Binding-site contacts:
Ligand atom CB contacts residue ASN231 of chain 1.A at 3.5 Å.
Ligand atom CG1 contacts residue LEU227 of chain 1.A at 3.5 Å (hydrophobic).
Ligand atom O1P contacts residue LYS54 of chain 1.A at 3.2 Å (salt-bridge).
Ligand atom P contacts residue TYR135 of chain 1.A at 3.8 Å.
Ligand atom CA contacts residue ASN231 of chain 1.A at 3.7 Å.
Ligand atom CB contacts residue TRP235 of chain 1.A at 3.9 Å (hydrophobic).
Ligand atom O3P contacts residue ARG134 of chain 1.A at 2.8 Å (salt-bridge).
Ligand atom CA contacts residue ASN180 of chain 1.A at 3.2 Å.
Ligand atom O3P contacts residue TYR135 of chain 1.A at 2.6 Å (h-bond).
Ligand atom O contacts residue ASN180 of chain 1.A at 2.9 Å (h-bond).
Ligand atom CG2 contacts residue ARG134 of chain 1.A at 3.9 Å.
Ligand atom O contacts residue LYS54 of chain 1.A at 3.5 Å (salt-bridge).
Ligand atom C contacts residue ASN180 of chain 1.A at 3.6 Å.
Ligand atom O contacts residue LEU179 of chain 1.A at 3.5 Å.
Ligand atom N contacts residue ASN231 of chain 1.A at 2.9 Å (h-bond).
Ligand atom O contacts residue ASN231 of chain 1.A at 3.0 Å (h-bond).
Ligand atom O2P contacts residue ARG61 of chain 1.A at 3.0 Å (salt-bridge).
Ligand atom C contacts residue ASN231 of chain 1.A at 3.7 Å.
Ligand atom P contacts residue ARG61 of chain 1.A at 3.6 Å.
Ligand atom CG contacts residue VAL183 of chain 1.A at 3.8 Å (hydrophobic).
Ligand atom OXT contacts residue LYS54 of chain 1.A at 3.7 Å.
Ligand atom CG2 contacts residue GLY176 of chain 1.A at 3.5 Å.
Ligand atom CG2 contacts residue ASN180 of chain 1.A at 3.7 Å.
Ligand atom CA contacts residue LEU179 of chain 1.A at 3.8 Å (hydrophobic).
Ligand atom C contacts residue LYS127 of chain 1.A at 3.7 Å.
Ligand atom CG2 contacts residue VAL183 of chain 1.A at 3.7 Å (hydrophobic).
Ligand atom CB contacts residue ASN180 of chain 1.A at 3.2 Å.
Ligand atom O contacts residue LYS127 of chain 1.A at 2.8 Å (salt-bridge).
Ligand atom CG1 contacts residue LEU179 of chain 1.A at 3.8 Å (hydrophobic).
Ligand atom O2P contacts residue ARG134 of chain 1.A at 2.8 Å (salt-bridge).
Ligand atom O1P contacts residue ARG61 of chain 1.A at 2.9 Å (salt-bridge).
Ligand atom CA contacts residue ASN231 of chain 1.A at 3.5 Å.
Ligand atom CG2 contacts residue NJI1 of chain 1.F at 3.8 Å.
Ligand atom O contacts residue VAL183 of chain 1.A at 3.5 Å.
Ligand atom P contacts residue ARG134 of chain 1.A at 3.8 Å.
Ligand atom OXT contacts residue NJI1 of chain 1.F at 3.5 Å.
Ligand atom CG1 contacts residue NJI1 of chain 1.F at 3.8 Å.
Ligand atom CB contacts residue ASN231 of chain 1.A at 3.6 Å.
Ligand atom N contacts residue ASN180 of chain 1.A at 3.0 Å (h-bond).
Ligand atom CB contacts residue ARG65 of chain 1.A at 3.7 Å.

A small-molecule ligand and the protein it binds are described below.
Small molecule (SMILES): CC(C)[C@H](NC(=O)[C@@H](NC(=O)[C@H](C)NC(=O)[C@@H]1CCCN1C(=O)[C@@H](N)Cc1ccccc1)[C@@H](C)OP(=O)(O)O)C(=O)O

Sequence of chain 1.A:
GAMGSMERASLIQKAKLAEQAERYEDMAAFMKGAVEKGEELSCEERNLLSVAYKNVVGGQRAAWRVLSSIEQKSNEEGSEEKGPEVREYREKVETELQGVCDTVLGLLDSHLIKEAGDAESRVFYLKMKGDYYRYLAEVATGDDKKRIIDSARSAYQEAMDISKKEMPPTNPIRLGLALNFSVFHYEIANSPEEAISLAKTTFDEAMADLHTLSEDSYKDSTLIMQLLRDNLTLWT